Binding-site contacts:
Ligand atom C contacts residue LEU286 of chain 8.W at 3.8 Å (hydrophobic).
Ligand atom O contacts residue TYR94 of chain 8.W at 2.9 Å.
Ligand atom CB contacts residue ASP233 of chain 8.W at 3.0 Å.
Ligand atom CG2 contacts residue HIS277 of chain 8.W at 3.3 Å.
Ligand atom C contacts residue THR235 of chain 8.W at 3.6 Å.
Ligand atom CG contacts residue LYS234 of chain 8.W at 3.3 Å.
Ligand atom CD contacts residue HIS277 of chain 8.W at 3.9 Å.
Ligand atom C contacts residue THR235 of chain 8.W at 3.6 Å.
Ligand atom CG contacts residue HIS277 of chain 8.W at 3.8 Å.
Ligand atom O contacts residue ASN227 of chain 8.W at 3.6 Å.
Ligand atom O contacts residue LYS234 of chain 8.W at 3.6 Å.
Ligand atom C contacts residue THR235 of chain 8.W at 3.6 Å.
Ligand atom CG2 contacts residue LEU286 of chain 8.W at 3.7 Å (hydrophobic).
Ligand atom N contacts residue THR235 of chain 8.W at 3.5 Å (h-bond).
Ligand atom CG2 contacts residue ASN281 of chain 8.W at 3.6 Å.
Ligand atom CB contacts residue TYR238 of chain 8.W at 3.6 Å (hydrophobic).
Ligand atom O contacts residue ASN281 of chain 8.W at 2.6 Å (h-bond).
Ligand atom CG2 contacts residue PHE278 of chain 8.W at 3.7 Å (hydrophobic).
Ligand atom N contacts residue THR235 of chain 8.W at 3.9 Å.
Ligand atom CG2 contacts residue GLU236 of chain 8.W at 3.3 Å.
Ligand atom O contacts residue LEU286 of chain 8.W at 3.2 Å.
Ligand atom C contacts residue TYR94 of chain 8.W at 4.0 Å (hydrophobic).
Ligand atom CD contacts residue TYR273 of chain 8.W at 3.3 Å (hydrophobic).
Ligand atom CD1 contacts residue TYR94 of chain 8.W at 3.5 Å (hydrophobic).
Ligand atom CG1 contacts residue VAL280 of chain 8.W at 4.0 Å (hydrophobic).
Ligand atom O contacts residue HIS277 of chain 8.W at 3.4 Å.
Ligand atom CB contacts residue LEU286 of chain 8.W at 3.9 Å (hydrophobic).
Ligand atom N contacts residue TYR273 of chain 8.W at 3.9 Å.
Ligand atom C contacts residue ASN227 of chain 8.W at 3.5 Å.
Ligand atom O contacts residue THR235 of chain 8.W at 3.1 Å (h-bond).
Ligand atom CA contacts residue THR235 of chain 8.W at 3.6 Å.
Ligand atom CD1 contacts residue TYR91 of chain 8.W at 3.9 Å (hydrophobic).
Ligand atom O contacts residue THR235 of chain 8.W at 3.0 Å (h-bond).
Ligand atom C contacts residue ASN281 of chain 8.W at 3.8 Å.
Ligand atom CG contacts residue ASP233 of chain 8.W at 3.0 Å.
Ligand atom CG contacts residue TYR273 of chain 8.W at 3.6 Å (hydrophobic).
Ligand atom CG1 contacts residue TYR94 of chain 8.W at 3.8 Å (hydrophobic).
Ligand atom N contacts residue ASN227 of chain 8.W at 3.0 Å (h-bond).
Ligand atom CA contacts residue ASN227 of chain 8.W at 3.7 Å.
Ligand atom CB contacts residue HIS277 of chain 8.W at 3.7 Å.

Sequence of chain 8.W:
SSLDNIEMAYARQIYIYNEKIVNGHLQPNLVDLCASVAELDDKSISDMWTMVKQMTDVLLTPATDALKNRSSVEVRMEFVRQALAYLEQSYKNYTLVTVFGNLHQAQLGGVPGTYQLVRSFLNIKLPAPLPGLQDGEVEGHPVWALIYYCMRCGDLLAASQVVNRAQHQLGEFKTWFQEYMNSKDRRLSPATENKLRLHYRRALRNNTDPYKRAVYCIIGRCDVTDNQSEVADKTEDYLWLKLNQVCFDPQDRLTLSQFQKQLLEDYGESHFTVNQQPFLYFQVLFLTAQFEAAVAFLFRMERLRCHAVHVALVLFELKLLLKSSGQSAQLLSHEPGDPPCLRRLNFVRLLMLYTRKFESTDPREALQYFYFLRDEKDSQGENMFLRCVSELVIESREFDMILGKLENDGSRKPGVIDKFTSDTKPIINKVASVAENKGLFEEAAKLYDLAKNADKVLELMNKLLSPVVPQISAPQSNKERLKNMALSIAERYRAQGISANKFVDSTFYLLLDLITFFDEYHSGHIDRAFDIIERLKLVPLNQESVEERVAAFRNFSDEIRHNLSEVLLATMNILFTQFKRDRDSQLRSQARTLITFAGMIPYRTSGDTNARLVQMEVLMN

The protein below binds the small molecule below.
Small molecule (SMILES): CC[C@H](C)[C@H](NC(=O)[C@H](CO)NC(=O)[C@H](CCCN=C(N)N)NC(=O)[C@@H](NC(=O)[C@@H]1CCCN1C(=O)[C@@H]1CCCN1C(=O)[C@H](C)N)C(C)C)C(=O)N[C@H](C=O)Cc1ccc(O)cc1